Binding-site contacts:
Ligand atom C3 contacts residue TYR38 of chain 1.D at 4.3 Å (hydrophobic).
Ligand atom C4 contacts residue TYR38 of chain 1.D at 4.1 Å (hydrophobic).
Ligand atom C1 contacts residue TYR86 of chain 1.D at 4.0 Å (hydrophobic).
Ligand atom C5 contacts residue TYR86 of chain 1.D at 3.5 Å (hydrophobic).
Ligand atom C1 contacts residue TYR38 of chain 1.D at 4.0 Å (hydrophobic).
Ligand atom C3 contacts residue ASP78 of chain 1.D at 3.6 Å.
Ligand atom C4 contacts residue TYR86 of chain 1.D at 3.7 Å (hydrophobic).
Ligand atom O3 contacts residue MET110 of chain 1.D at 3.3 Å (h-bond).
Ligand atom C1 contacts residue ASP78 of chain 1.D at 4.5 Å.
Ligand atom C5 contacts residue GLN40 of chain 1.D at 4.3 Å.
Ligand atom O2 contacts residue MET110 of chain 1.D at 4.3 Å.
Ligand atom C3 contacts residue LYS71 of chain 1.D at 3.7 Å.
Ligand atom C2 contacts residue TYR86 of chain 1.D at 4.1 Å (hydrophobic).
Ligand atom O2 contacts residue THR112 of chain 1.D at 3.9 Å.
Ligand atom C3 contacts residue MET110 of chain 1.D at 3.9 Å (hydrophobic).
Ligand atom O2 contacts residue ASP78 of chain 1.D at 2.9 Å (salt-bridge).
Ligand atom O2 contacts residue GLN40 of chain 1.D at 2.9 Å (h-bond).
Ligand atom C4 contacts residue MET110 of chain 1.D at 4.2 Å (hydrophobic).
Ligand atom O5 contacts residue TYR38 of chain 1.D at 3.6 Å.
Ligand atom C2 contacts residue ASP78 of chain 1.D at 3.7 Å.
Ligand atom C2 contacts residue LYS71 of chain 1.D at 3.6 Å.
Ligand atom C1 contacts residue GLN40 of chain 1.D at 4.1 Å.
Ligand atom O3 contacts residue LYS71 of chain 1.D at 2.8 Å (salt-bridge).
Ligand atom C5 contacts residue THR112 of chain 1.D at 4.2 Å.
Ligand atom O4 contacts residue GLN40 of chain 1.D at 3.7 Å.
Ligand atom C2 contacts residue GLN40 of chain 1.D at 3.6 Å.
Ligand atom O5 contacts residue MET110 of chain 1.D at 3.8 Å.
Ligand atom C2 contacts residue MET110 of chain 1.D at 3.7 Å (hydrophobic).
Ligand atom O4 contacts residue TYR38 of chain 1.D at 4.2 Å.
Ligand atom O5 contacts residue TYR86 of chain 1.D at 3.4 Å.
Ligand atom C3 contacts residue TYR86 of chain 1.D at 4.2 Å (hydrophobic).
Ligand atom O2 contacts residue LYS71 of chain 1.D at 3.0 Å (salt-bridge).
Ligand atom O3 contacts residue ASP78 of chain 1.D at 3.8 Å.
Ligand atom C5 contacts residue TYR38 of chain 1.D at 3.5 Å (hydrophobic).
Ligand atom O3 contacts residue TYR38 of chain 1.D at 3.8 Å.

This small molecule binds to this protein.
Small molecule (SMILES): O[C@@H]1[C@@H](O)[C@H](O[C@@H]2CO[C@@H](O[C@@H]3CO[C@@H](O[C@@H]4CO[C@@H](O)[C@H](O)[C@H]4O)[C@H](O)[C@H]3O)[C@H](O)[C@H]2O)OC[C@H]1O

Sequence of chain 1.D:
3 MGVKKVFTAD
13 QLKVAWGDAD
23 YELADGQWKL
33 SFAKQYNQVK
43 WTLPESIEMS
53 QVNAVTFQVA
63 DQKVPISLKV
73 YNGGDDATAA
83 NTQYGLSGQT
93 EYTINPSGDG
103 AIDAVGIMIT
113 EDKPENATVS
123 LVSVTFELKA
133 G